This protein binds this small molecule.
Small molecule (SMILES): Nc1ncc2c(n1)-c1ccccc1[C@H](c1ccccc1)C2

Sequence of chain 1.B:
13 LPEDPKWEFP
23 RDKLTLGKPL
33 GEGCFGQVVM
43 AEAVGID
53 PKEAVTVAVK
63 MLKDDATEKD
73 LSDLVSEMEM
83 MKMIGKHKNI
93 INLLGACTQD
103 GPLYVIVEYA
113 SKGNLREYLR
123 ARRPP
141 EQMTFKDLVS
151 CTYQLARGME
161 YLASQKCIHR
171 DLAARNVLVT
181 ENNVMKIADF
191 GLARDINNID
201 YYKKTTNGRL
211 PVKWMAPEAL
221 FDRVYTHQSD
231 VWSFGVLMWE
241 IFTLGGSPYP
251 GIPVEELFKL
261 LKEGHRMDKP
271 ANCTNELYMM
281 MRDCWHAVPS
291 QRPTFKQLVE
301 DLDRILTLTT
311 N

Binding-site contacts:
Ligand atom C8 contacts residue ALA60 of chain 1.B at 3.8 Å (hydrophobic).
Ligand atom N6 contacts residue LEU32 of chain 1.B at 4.1 Å.
Ligand atom C19 contacts residue SO41 of chain 1.L at 4.0 Å.
Ligand atom C15 contacts residue GLU79 of chain 1.B at 3.8 Å.
Ligand atom C4 contacts residue LEU32 of chain 1.B at 4.0 Å (hydrophobic).
Ligand atom C7 contacts residue LEU178 of chain 1.B at 3.7 Å (hydrophobic).
Ligand atom C19 contacts residue VAL40 of chain 1.B at 3.5 Å (hydrophobic).
Ligand atom C8 contacts residue LEU178 of chain 1.B at 3.9 Å (hydrophobic).
Ligand atom C16 contacts residue MET83 of chain 1.B at 3.8 Å (hydrophobic).
Ligand atom C14 contacts residue LYS62 of chain 1.B at 3.6 Å.
Ligand atom C4 contacts residue ALA112 of chain 1.B at 3.5 Å (hydrophobic).
Ligand atom C20 contacts residue VAL40 of chain 1.B at 3.8 Å (hydrophobic).
Ligand atom C16 contacts residue GLU79 of chain 1.B at 3.9 Å.
Ligand atom C7 contacts residue ALA60 of chain 1.B at 3.6 Å (hydrophobic).
Ligand atom N3 contacts residue LEU32 of chain 1.B at 4.1 Å.
Ligand atom C21 contacts residue LEU32 of chain 1.B at 4.1 Å (hydrophobic).
Ligand atom C15 contacts residue MET83 of chain 1.B at 3.9 Å (hydrophobic).
Ligand atom C1 contacts residue LEU178 of chain 1.B at 3.6 Å (hydrophobic).
Ligand atom N5 contacts residue GLY115 of chain 1.B at 4.1 Å.
Ligand atom C20 contacts residue SO41 of chain 1.L at 3.5 Å.
Ligand atom C13 contacts residue VAL109 of chain 1.B at 3.6 Å (hydrophobic).
Ligand atom C9 contacts residue LEU178 of chain 1.B at 3.8 Å (hydrophobic).
Ligand atom N6 contacts residue LEU178 of chain 1.B at 4.0 Å.
Ligand atom C18 contacts residue VAL40 of chain 1.B at 3.8 Å (hydrophobic).
Ligand atom N5 contacts residue ALA112 of chain 1.B at 2.8 Å (h-bond).
Ligand atom N6 contacts residue ALA112 of chain 1.B at 3.1 Å (h-bond).
Ligand atom N3 contacts residue LEU178 of chain 1.B at 3.9 Å.
Ligand atom C14 contacts residue VAL109 of chain 1.B at 3.9 Å (hydrophobic).
Ligand atom C10 contacts residue VAL109 of chain 1.B at 3.9 Å (hydrophobic).
Ligand atom C12 contacts residue VAL40 of chain 1.B at 3.9 Å (hydrophobic).
Ligand atom C17 contacts residue ILE93 of chain 1.B at 3.9 Å (hydrophobic).
Ligand atom C7 contacts residue TYR111 of chain 1.B at 4.0 Å (hydrophobic).
Ligand atom C15 contacts residue VAL109 of chain 1.B at 4.0 Å (hydrophobic).
Ligand atom N6 contacts residue TYR111 of chain 1.B at 3.7 Å.
Ligand atom C2 contacts residue LEU178 of chain 1.B at 3.5 Å (hydrophobic).
Ligand atom C7 contacts residue GLU110 of chain 1.B at 3.6 Å.
Ligand atom C8 contacts residue VAL109 of chain 1.B at 3.7 Å (hydrophobic).
Ligand atom C2 contacts residue ALA60 of chain 1.B at 3.9 Å (hydrophobic).
Ligand atom C4 contacts residue LEU178 of chain 1.B at 4.1 Å (hydrophobic).
Ligand atom C7 contacts residue ALA112 of chain 1.B at 3.6 Å (hydrophobic).